Binding-site contacts:
Ligand atom N7 contacts residue TYR54 of chain 6.A at 3.1 Å.
Ligand atom O4 contacts residue LYS100 of chain 8.A at 3.7 Å.
Ligand atom C8 contacts residue GLU74 of chain 8.A at 3.6 Å.
Ligand atom O8 contacts residue ASN71 of chain 8.A at 4.0 Å.
Ligand atom O4 contacts residue GLU22 of chain 8.A at 2.6 Å (salt-bridge).
Ligand atom O4 contacts residue ALA18 of chain 8.A at 4.0 Å.
Ligand atom N6 contacts residue GLU74 of chain 8.A at 3.0 Å (salt-bridge).
Ligand atom N5 contacts residue HIS53 of chain 6.A at 3.2 Å.
Ligand atom N4 contacts residue HIS53 of chain 6.A at 3.3 Å (h-bond).
Ligand atom C3 contacts residue TYR54 of chain 6.A at 3.2 Å (hydrophobic).
Ligand atom N4 contacts residue GLY55 of chain 6.A at 3.9 Å.
Ligand atom C8 contacts residue TYR54 of chain 6.A at 2.8 Å (hydrophobic).
Ligand atom C2 contacts residue TYR54 of chain 6.A at 3.0 Å (hydrophobic).
Ligand atom N5 contacts residue TYR54 of chain 6.A at 2.4 Å (h-bond).
Ligand atom C9 contacts residue TYR54 of chain 6.A at 2.7 Å (hydrophobic).
Ligand atom N6 contacts residue THR51 of chain 6.A at 4.0 Å.
Ligand atom N6 contacts residue TYR54 of chain 6.A at 3.6 Å.
Ligand atom N6 contacts residue VAL52 of chain 6.A at 2.4 Å (h-bond).
Ligand atom C2 contacts residue ALA18 of chain 8.A at 4.0 Å (hydrophobic).
Ligand atom N7 contacts residue GLU74 of chain 8.A at 3.0 Å (salt-bridge).
Ligand atom N5 contacts residue VAL52 of chain 6.A at 3.2 Å (h-bond).
Ligand atom C10 contacts residue HIS53 of chain 6.A at 3.9 Å.
Ligand atom C11 contacts residue LYS100 of chain 8.A at 3.8 Å.
Ligand atom N6 contacts residue ILE5 of chain 6.A at 3.1 Å.
Ligand atom N4 contacts residue TYR54 of chain 6.A at 3.2 Å.
Ligand atom C11 contacts residue ALA18 of chain 8.A at 3.1 Å (hydrophobic).
Ligand atom O8 contacts residue LEU72 of chain 8.A at 3.3 Å.
Ligand atom C11 contacts residue GLU22 of chain 8.A at 3.2 Å.
Ligand atom O8 contacts residue TYR54 of chain 6.A at 3.4 Å.
Ligand atom C6 contacts residue TYR54 of chain 6.A at 3.0 Å (hydrophobic).
Ligand atom C3 contacts residue HIS53 of chain 6.A at 3.3 Å.
Ligand atom N1 contacts residue TYR54 of chain 6.A at 2.8 Å (h-bond).
Ligand atom C6 contacts residue GLU74 of chain 8.A at 3.7 Å.
Ligand atom C10 contacts residue TYR54 of chain 6.A at 3.0 Å (hydrophobic).
Ligand atom O4 contacts residue TYR54 of chain 6.A at 3.0 Å (h-bond).
Ligand atom C6 contacts residue VAL52 of chain 6.A at 3.1 Å (hydrophobic).
Ligand atom C11 contacts residue TYR54 of chain 6.A at 3.3 Å (hydrophobic).
Ligand atom C8 contacts residue LEU72 of chain 8.A at 3.8 Å (hydrophobic).
Ligand atom O8 contacts residue LEU73 of chain 8.A at 2.9 Å (h-bond).
Ligand atom O8 contacts residue GLU74 of chain 8.A at 3.5 Å (salt-bridge).

Sequence of chain 8.A:
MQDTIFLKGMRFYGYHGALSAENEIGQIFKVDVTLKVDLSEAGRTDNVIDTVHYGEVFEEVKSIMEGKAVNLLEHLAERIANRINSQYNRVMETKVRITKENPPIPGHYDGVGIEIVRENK

Sequence of chain 6.A:
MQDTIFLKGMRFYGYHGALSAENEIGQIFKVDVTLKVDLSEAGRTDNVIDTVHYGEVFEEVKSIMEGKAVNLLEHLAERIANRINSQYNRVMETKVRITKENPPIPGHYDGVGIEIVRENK

The protein below binds the small molecule below.
Small molecule (SMILES): Nc1nc2c(c(=O)[nH]1)N=C(CO)CN2